The small molecule below binds the protein below.
Small molecule (SMILES): CN(C)c1ccc(C(=C2C=CC(=[N+](C)C)C=C2)c2ccc(N(C)C)cc2)cc1

Sequence of chain 1.B:
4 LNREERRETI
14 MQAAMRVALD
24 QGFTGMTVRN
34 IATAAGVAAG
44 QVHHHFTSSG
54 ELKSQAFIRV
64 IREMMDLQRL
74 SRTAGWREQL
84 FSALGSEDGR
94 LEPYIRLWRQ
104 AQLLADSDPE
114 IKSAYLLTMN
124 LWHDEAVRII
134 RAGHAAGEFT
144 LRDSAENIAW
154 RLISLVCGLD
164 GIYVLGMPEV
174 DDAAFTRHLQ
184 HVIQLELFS

Binding-site contacts:
Ligand atom C9 contacts residue TRP101 of chain 1.B at 3.8 Å (hydrophobic).
Ligand atom C3 contacts residue GLY88 of chain 1.B at 3.6 Å.
Ligand atom C20 contacts residue GLU90 of chain 1.B at 3.8 Å.
Ligand atom C3 contacts residue PHE178 of chain 1.B at 3.9 Å (hydrophobic).
Ligand atom C14 contacts residue LEU87 of chain 1.B at 3.5 Å (hydrophobic).
Ligand atom C15 contacts residue MET67 of chain 1.B at 3.8 Å (hydrophobic).
Ligand atom C20 contacts residue PHE178 of chain 1.B at 3.8 Å (hydrophobic).
Ligand atom C4 contacts residue GLY88 of chain 1.B at 3.7 Å.
Ligand atom C20 contacts residue ASP175 of chain 1.B at 3.6 Å.
Ligand atom C25 contacts residue TRP125 of chain 1.B at 3.7 Å (hydrophobic).
Ligand atom C2 contacts residue ILE98 of chain 1.B at 3.8 Å (hydrophobic).
Ligand atom C18 contacts residue TRP125 of chain 1.B at 3.4 Å (hydrophobic).
Ligand atom C25 contacts residue ALA86 of chain 1.B at 3.0 Å (hydrophobic).
Ligand atom C21 contacts residue ASP175 of chain 1.B at 3.4 Å.
Ligand atom C24 contacts residue GLN71 of chain 1.B at 3.8 Å.
Ligand atom C13 contacts residue ASP163 of chain 1.B at 3.6 Å.
Ligand atom C17 contacts residue MET67 of chain 1.B at 3.6 Å (hydrophobic).
Ligand atom C5 contacts residue PHE178 of chain 1.B at 3.8 Å (hydrophobic).
Ligand atom C3 contacts residue SER89 of chain 1.B at 3.8 Å.
Ligand atom C7 contacts residue ILE98 of chain 1.B at 3.8 Å (hydrophobic).
Ligand atom C15 contacts residue LEU87 of chain 1.B at 3.8 Å (hydrophobic).
Ligand atom C21 contacts residue TYR166 of chain 1.B at 3.4 Å (hydrophobic).
Ligand atom C18 contacts residue LEU87 of chain 1.B at 3.5 Å (hydrophobic).
Ligand atom C19 contacts residue LEU87 of chain 1.B at 3.3 Å (hydrophobic).
Ligand atom C25 contacts residue MET68 of chain 1.B at 3.8 Å (hydrophobic).
Ligand atom C4 contacts residue SER89 of chain 1.B at 3.6 Å.
Ligand atom N3 contacts residue ALA86 of chain 1.B at 3.6 Å (h-bond).
Ligand atom C24 contacts residue SER85 of chain 1.B at 3.3 Å.
Ligand atom C13 contacts residue VAL159 of chain 1.B at 3.5 Å (hydrophobic).
Ligand atom C16 contacts residue MET67 of chain 1.B at 3.3 Å (hydrophobic).
Ligand atom C19 contacts residue TRP125 of chain 1.B at 3.3 Å (hydrophobic).
Ligand atom C10 contacts residue TRP101 of chain 1.B at 3.7 Å (hydrophobic).
Ligand atom C15 contacts residue ILE98 of chain 1.B at 3.8 Å (hydrophobic).
Ligand atom C12 contacts residue ASP163 of chain 1.B at 3.4 Å.
Ligand atom C22 contacts residue TRP101 of chain 1.B at 3.6 Å (hydrophobic).
Ligand atom C4 contacts residue PHE178 of chain 1.B at 3.4 Å (hydrophobic).
Ligand atom C6 contacts residue ARG102 of chain 1.B at 3.5 Å.
Ligand atom C22 contacts residue TYR118 of chain 1.B at 3.7 Å (hydrophobic).
Ligand atom C23 contacts residue ASP163 of chain 1.B at 3.5 Å.
Ligand atom C23 contacts residue GLN105 of chain 1.B at 3.2 Å.